Binding-site contacts:
Ligand atom C8 contacts residue ASN613 of chain 1.B at 4.3 Å.
Ligand atom C3 contacts residue ASN613 of chain 1.B at 3.9 Å.
Ligand atom O7 contacts residue ASN613 of chain 1.B at 3.0 Å (h-bond).
Ligand atom C5 contacts residue ASN613 of chain 1.B at 3.8 Å.
Ligand atom N2 contacts residue ASN613 of chain 1.B at 2.9 Å (h-bond).
Ligand atom C7 contacts residue ASN613 of chain 1.B at 3.1 Å.
Ligand atom C1 contacts residue ASN613 of chain 1.B at 1.5 Å.
Ligand atom C4 contacts residue ASN613 of chain 1.B at 4.3 Å.
Ligand atom C2 contacts residue ASN613 of chain 1.B at 2.5 Å.
Ligand atom O5 contacts residue ASN613 of chain 1.B at 2.4 Å (h-bond).

The protein below binds the small molecule below.
Small molecule (SMILES): CC(=O)N[C@@H]1[C@@H](O)[C@H](O)[C@@H](CO)O[C@H]1O

Sequence of chain 1.B:
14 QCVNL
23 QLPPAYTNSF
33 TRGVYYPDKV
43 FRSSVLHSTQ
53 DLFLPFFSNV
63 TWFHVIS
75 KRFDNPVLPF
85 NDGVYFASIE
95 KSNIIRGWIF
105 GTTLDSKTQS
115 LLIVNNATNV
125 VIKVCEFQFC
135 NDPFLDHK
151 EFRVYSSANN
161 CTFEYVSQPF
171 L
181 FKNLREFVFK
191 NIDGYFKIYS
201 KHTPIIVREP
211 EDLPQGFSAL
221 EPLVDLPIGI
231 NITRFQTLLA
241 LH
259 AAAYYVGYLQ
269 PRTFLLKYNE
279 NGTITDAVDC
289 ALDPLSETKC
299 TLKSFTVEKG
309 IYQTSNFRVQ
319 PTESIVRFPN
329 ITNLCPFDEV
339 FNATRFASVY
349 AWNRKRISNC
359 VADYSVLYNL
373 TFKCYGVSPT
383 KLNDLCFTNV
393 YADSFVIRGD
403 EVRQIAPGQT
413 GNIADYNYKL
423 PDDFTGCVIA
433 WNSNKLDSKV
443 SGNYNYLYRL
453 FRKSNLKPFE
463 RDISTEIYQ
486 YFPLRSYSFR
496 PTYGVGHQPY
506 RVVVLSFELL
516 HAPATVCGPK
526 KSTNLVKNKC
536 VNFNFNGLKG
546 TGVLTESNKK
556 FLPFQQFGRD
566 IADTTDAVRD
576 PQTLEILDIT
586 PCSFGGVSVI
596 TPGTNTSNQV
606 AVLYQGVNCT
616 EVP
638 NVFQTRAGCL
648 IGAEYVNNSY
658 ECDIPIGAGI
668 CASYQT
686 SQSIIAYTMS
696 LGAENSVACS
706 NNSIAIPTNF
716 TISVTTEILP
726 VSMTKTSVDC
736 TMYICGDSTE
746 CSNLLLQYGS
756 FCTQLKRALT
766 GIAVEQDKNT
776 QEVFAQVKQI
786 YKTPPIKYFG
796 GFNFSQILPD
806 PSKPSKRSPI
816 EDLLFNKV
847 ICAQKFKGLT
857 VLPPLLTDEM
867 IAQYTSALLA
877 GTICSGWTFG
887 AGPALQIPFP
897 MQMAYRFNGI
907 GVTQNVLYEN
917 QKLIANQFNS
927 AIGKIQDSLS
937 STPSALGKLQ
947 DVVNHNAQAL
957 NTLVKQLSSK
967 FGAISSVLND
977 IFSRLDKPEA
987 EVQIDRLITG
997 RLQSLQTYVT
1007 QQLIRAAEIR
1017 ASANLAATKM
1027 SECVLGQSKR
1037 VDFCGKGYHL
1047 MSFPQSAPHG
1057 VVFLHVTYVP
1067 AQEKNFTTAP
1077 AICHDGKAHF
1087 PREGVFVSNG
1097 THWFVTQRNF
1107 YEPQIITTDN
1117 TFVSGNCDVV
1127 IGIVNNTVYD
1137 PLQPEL